Binding-site contacts:
Ligand atom O4 contacts residue ILE450 of chain 1.E at 3.7 Å.
Ligand atom C4 contacts residue SER457 of chain 1.E at 4.0 Å.
Ligand atom C5 contacts residue SER457 of chain 1.E at 3.8 Å.
Ligand atom C6 contacts residue SER225 of chain 1.E at 3.9 Å.
Ligand atom C5 contacts residue ASN278 of chain 1.E at 3.7 Å.
Ligand atom C8 contacts residue LEU277 of chain 1.E at 3.8 Å (hydrophobic).
Ligand atom C6 contacts residue GLN453 of chain 1.E at 3.4 Å.
Ligand atom C3 contacts residue SER457 of chain 1.E at 3.9 Å.
Ligand atom C8 contacts residue VAL270 of chain 1.E at 3.7 Å (hydrophobic).
Ligand atom C7 contacts residue ASN278 of chain 1.E at 3.7 Å.
Ligand atom O6 contacts residue GLN453 of chain 1.E at 2.8 Å (h-bond).
Ligand atom O7 contacts residue SER457 of chain 1.E at 3.3 Å (h-bond).
Ligand atom O6 contacts residue GLY452 of chain 1.E at 3.4 Å.
Ligand atom O4 contacts residue GLY452 of chain 1.E at 3.3 Å.
Ligand atom O7 contacts residue PRO228 of chain 1.E at 3.9 Å.
Ligand atom C3 contacts residue SER458 of chain 1.E at 3.4 Å.
Ligand atom C6 contacts residue GLY393 of chain 1.E at 4.0 Å.
Ligand atom C1 contacts residue SER458 of chain 1.E at 3.4 Å.
Ligand atom O6 contacts residue ARG455 of chain 1.E at 3.2 Å (salt-bridge).
Ligand atom O6 contacts residue GLY393 of chain 1.E at 3.9 Å.
Ligand atom O5 contacts residue NAG1 of chain 1.OB at 3.7 Å.
Ligand atom C1 contacts residue ASN278 of chain 1.E at 1.4 Å.
Ligand atom C7 contacts residue ASN391 of chain 1.E at 3.9 Å.
Ligand atom N2 contacts residue ASN278 of chain 1.E at 2.9 Å (h-bond).
Ligand atom O6 contacts residue CYS392 of chain 1.E at 2.9 Å (h-bond).
Ligand atom C2 contacts residue ASN278 of chain 1.E at 2.5 Å.
Ligand atom C8 contacts residue PHE390 of chain 1.E at 3.7 Å (hydrophobic).
Ligand atom O4 contacts residue SER457 of chain 1.E at 3.7 Å.
Ligand atom C8 contacts residue ASN391 of chain 1.E at 3.4 Å.
Ligand atom O6 contacts residue CYS456 of chain 1.E at 3.8 Å.
Ligand atom N2 contacts residue SER458 of chain 1.E at 3.0 Å (h-bond).
Ligand atom O6 contacts residue ILE454 of chain 1.E at 4.1 Å.
Ligand atom C7 contacts residue VAL270 of chain 1.E at 4.0 Å (hydrophobic).
Ligand atom C6 contacts residue NAG1 of chain 1.OB at 3.3 Å.
Ligand atom O3 contacts residue CYS392 of chain 1.E at 3.6 Å (h-bond).
Ligand atom C5 contacts residue NAG1 of chain 1.OB at 3.8 Å.
Ligand atom O5 contacts residue ASN278 of chain 1.E at 2.4 Å (h-bond).
Ligand atom C2 contacts residue SER458 of chain 1.E at 3.4 Å.
Ligand atom O7 contacts residue ASN391 of chain 1.E at 3.7 Å.
Ligand atom C3 contacts residue ASN278 of chain 1.E at 3.8 Å.

Sequence of chain 1.E:
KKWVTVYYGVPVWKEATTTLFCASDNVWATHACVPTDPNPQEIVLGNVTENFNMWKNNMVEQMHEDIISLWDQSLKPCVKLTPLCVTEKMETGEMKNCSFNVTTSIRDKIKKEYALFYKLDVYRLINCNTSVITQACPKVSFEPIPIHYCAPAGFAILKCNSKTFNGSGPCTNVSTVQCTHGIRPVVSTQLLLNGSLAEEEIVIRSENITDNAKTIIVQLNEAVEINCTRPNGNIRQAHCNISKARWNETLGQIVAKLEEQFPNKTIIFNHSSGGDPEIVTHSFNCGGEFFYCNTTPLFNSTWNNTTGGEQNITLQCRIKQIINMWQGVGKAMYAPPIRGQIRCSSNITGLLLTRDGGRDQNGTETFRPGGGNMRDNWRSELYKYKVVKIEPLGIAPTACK

A protein and the small-molecule ligand that binds it are described below.
Small molecule (SMILES): CC(=O)N[C@H]1[C@H](O[C@H]2[C@H](O)[C@@H](NC(C)=O)CO[C@@H]2CO)O[C@H](CO)[C@@H](O[C@@H]2O[C@H](CO)[C@@H](O)[C@H](O[C@H]3O[C@H](CO)[C@@H](O)[C@H](O)[C@@H]3O[C@H]3O[C@H](CO)[C@@H](O)[C@H](O)[C@@H]3O)[C@@H]2O)[C@@H]1O